Sequence of chain 1.A:
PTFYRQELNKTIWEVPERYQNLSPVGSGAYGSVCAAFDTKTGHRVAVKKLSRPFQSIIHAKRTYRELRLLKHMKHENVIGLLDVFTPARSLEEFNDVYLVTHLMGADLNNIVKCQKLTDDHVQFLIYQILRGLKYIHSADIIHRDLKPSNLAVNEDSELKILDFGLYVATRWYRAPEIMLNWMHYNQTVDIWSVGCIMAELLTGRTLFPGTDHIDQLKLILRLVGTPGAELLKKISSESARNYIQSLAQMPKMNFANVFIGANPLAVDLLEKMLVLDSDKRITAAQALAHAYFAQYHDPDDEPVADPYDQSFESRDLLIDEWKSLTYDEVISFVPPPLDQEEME

A small-molecule ligand and the protein it binds are described below.
Small molecule (SMILES): O=C(Nc1cccc(N2C(=O)C=CC2=O)c1)c1ccco1

Binding-site contacts:
Ligand atom C14 contacts residue GLY276 of chain 1.A at 4.0 Å.
Ligand atom O contacts residue LEU217 of chain 1.A at 3.9 Å.
Ligand atom O3 contacts residue ILE275 of chain 1.A at 4.0 Å.
Ligand atom C11 contacts residue VAL273 of chain 1.A at 3.6 Å (hydrophobic).
Ligand atom C8 contacts residue GLY219 of chain 1.A at 4.0 Å.
Ligand atom C4 contacts residue THR218 of chain 1.A at 3.9 Å.
Ligand atom C8 contacts residue ARG220 of chain 1.A at 3.9 Å.
Ligand atom C3 contacts residue THR218 of chain 1.A at 3.6 Å.
Ligand atom C5 contacts residue ARG220 of chain 1.A at 3.7 Å.
Ligand atom C12 contacts residue ILE275 of chain 1.A at 3.4 Å (hydrophobic).
Ligand atom C5 contacts residue THR218 of chain 1.A at 3.8 Å.
Ligand atom C contacts residue LEU217 of chain 1.A at 3.4 Å (hydrophobic).
Ligand atom C8 contacts residue THR218 of chain 1.A at 3.2 Å.
Ligand atom N contacts residue LEU217 of chain 1.A at 3.7 Å.
Ligand atom C4 contacts residue ARG220 of chain 1.A at 3.6 Å.
Ligand atom N1 contacts residue THR218 of chain 1.A at 2.9 Å (h-bond).
Ligand atom N contacts residue ILE275 of chain 1.A at 3.2 Å (h-bond).
Ligand atom C14 contacts residue ALA277 of chain 1.A at 3.7 Å (hydrophobic).
Ligand atom N1 contacts residue ARG220 of chain 1.A at 4.1 Å.
Ligand atom C14 contacts residue ILE275 of chain 1.A at 3.4 Å (hydrophobic).
Ligand atom C9 contacts residue THR218 of chain 1.A at 4.1 Å.
Ligand atom C11 contacts residue PHE274 of chain 1.A at 4.1 Å (hydrophobic).
Ligand atom O1 contacts residue ARG220 of chain 1.A at 3.4 Å.
Ligand atom C2 contacts residue THR218 of chain 1.A at 3.4 Å.
Ligand atom C11 contacts residue ILE275 of chain 1.A at 3.7 Å (hydrophobic).
Ligand atom O2 contacts residue ARG220 of chain 1.A at 3.8 Å.
Ligand atom C12 contacts residue LEU217 of chain 1.A at 3.8 Å (hydrophobic).
Ligand atom C contacts residue PHE274 of chain 1.A at 4.0 Å (hydrophobic).
Ligand atom C10 contacts residue VAL273 of chain 1.A at 3.4 Å (hydrophobic).
Ligand atom O contacts residue THR218 of chain 1.A at 3.5 Å.
Ligand atom C14 contacts residue LEU217 of chain 1.A at 3.4 Å (hydrophobic).
Ligand atom C1 contacts residue ILE275 of chain 1.A at 3.9 Å (hydrophobic).
Ligand atom C1 contacts residue THR218 of chain 1.A at 3.9 Å.
Ligand atom C7 contacts residue GLY219 of chain 1.A at 4.0 Å.
Ligand atom C contacts residue ILE275 of chain 1.A at 3.2 Å (hydrophobic).
Ligand atom C13 contacts residue ILE275 of chain 1.A at 3.5 Å (hydrophobic).
Ligand atom O contacts residue ILE275 of chain 1.A at 3.7 Å.
Ligand atom C11 contacts residue THR218 of chain 1.A at 4.0 Å.
Ligand atom C13 contacts residue LEU217 of chain 1.A at 3.7 Å (hydrophobic).
Ligand atom O contacts residue PHE274 of chain 1.A at 3.3 Å.